A small-molecule ligand and the protein it binds are described below.
Small molecule (SMILES): OC[C@H]1O[C@@H](n2cnc3c(N[C@@H]4CCc5ccccc54)ncnc32)[C@H](O)[C@@H]1O

Sequence of chain 1.A:
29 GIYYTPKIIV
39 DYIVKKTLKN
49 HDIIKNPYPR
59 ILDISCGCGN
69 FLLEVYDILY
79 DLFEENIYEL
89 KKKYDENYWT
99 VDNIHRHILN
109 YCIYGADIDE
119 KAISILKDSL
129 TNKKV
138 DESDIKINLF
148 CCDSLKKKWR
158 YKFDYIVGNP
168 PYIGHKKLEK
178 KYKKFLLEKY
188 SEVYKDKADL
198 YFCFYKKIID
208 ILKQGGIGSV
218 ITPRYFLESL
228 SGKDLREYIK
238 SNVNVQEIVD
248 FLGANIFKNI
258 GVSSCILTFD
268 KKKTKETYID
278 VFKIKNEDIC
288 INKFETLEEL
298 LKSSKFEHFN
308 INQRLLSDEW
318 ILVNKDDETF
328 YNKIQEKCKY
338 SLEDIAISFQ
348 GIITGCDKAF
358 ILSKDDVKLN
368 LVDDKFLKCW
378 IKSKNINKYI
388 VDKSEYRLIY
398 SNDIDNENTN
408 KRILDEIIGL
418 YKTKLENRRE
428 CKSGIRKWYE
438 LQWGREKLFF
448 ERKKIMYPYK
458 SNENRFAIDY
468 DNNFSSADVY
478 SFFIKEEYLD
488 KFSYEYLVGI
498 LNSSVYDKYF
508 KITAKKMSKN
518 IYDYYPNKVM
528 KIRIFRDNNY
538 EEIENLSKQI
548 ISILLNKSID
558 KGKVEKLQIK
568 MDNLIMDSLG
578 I

Binding-site contacts:
Ligand atom N2 contacts residue ILE116 of chain 1.A at 3.3 Å (h-bond).
Ligand atom C6 contacts residue ILE116 of chain 1.A at 3.7 Å (hydrophobic).
Ligand atom N3 contacts residue ASP150 of chain 1.A at 3.7 Å.
Ligand atom C16 contacts residue ILE116 of chain 1.A at 3.6 Å (hydrophobic).
Ligand atom N4 contacts residue ASP150 of chain 1.A at 2.8 Å (salt-bridge).
Ligand atom C4 contacts residue ASP115 of chain 1.A at 3.3 Å.
Ligand atom C5 contacts residue ILE116 of chain 1.A at 3.6 Å (hydrophobic).
Ligand atom N1 contacts residue PRO168 of chain 1.A at 3.7 Å.
Ligand atom O3 contacts residue PRO168 of chain 1.A at 3.7 Å.
Ligand atom C8 contacts residue ILE116 of chain 1.A at 3.6 Å (hydrophobic).
Ligand atom C18 contacts residue TYR179 of chain 1.A at 3.6 Å (hydrophobic).
Ligand atom N2 contacts residue SER63 of chain 1.A at 3.5 Å.
Ligand atom C13 contacts residue TYR179 of chain 1.A at 3.7 Å (hydrophobic).
Ligand atom C11 contacts residue LEU152 of chain 1.A at 3.7 Å (hydrophobic).
Ligand atom C3 contacts residue ASN166 of chain 1.A at 3.7 Å.
Ligand atom O1 contacts residue ILE116 of chain 1.A at 3.5 Å.
Ligand atom O1 contacts residue ASP115 of chain 1.A at 2.6 Å (salt-bridge).
Ligand atom N3 contacts residue SER151 of chain 1.A at 3.1 Å (h-bond).
Ligand atom N contacts residue ILE116 of chain 1.A at 3.6 Å.
Ligand atom C1 contacts residue ASP115 of chain 1.A at 3.5 Å.
Ligand atom O contacts residue GLY65 of chain 1.A at 3.5 Å.
Ligand atom C contacts residue ASP115 of chain 1.A at 3.6 Å.
Ligand atom C8 contacts residue CYS149 of chain 1.A at 3.7 Å (hydrophobic).
Ligand atom N3 contacts residue CYS149 of chain 1.A at 3.6 Å.
Ligand atom C contacts residue GLY29 of chain 1.A at 3.3 Å.
Ligand atom O2 contacts residue GLY29 of chain 1.A at 3.4 Å (h-bond).
Ligand atom O3 contacts residue SER63 of chain 1.A at 3.1 Å.
Ligand atom C5 contacts residue PRO168 of chain 1.A at 3.7 Å (hydrophobic).
Ligand atom C11 contacts residue TYR179 of chain 1.A at 3.3 Å (hydrophobic).
Ligand atom C10 contacts residue ASP150 of chain 1.A at 3.5 Å.
Ligand atom N2 contacts residue ASP115 of chain 1.A at 3.5 Å.
Ligand atom C12 contacts residue TYR179 of chain 1.A at 3.3 Å (hydrophobic).
Ligand atom O2 contacts residue TYR31 of chain 1.A at 3.7 Å.
Ligand atom C1 contacts residue GLY29 of chain 1.A at 3.6 Å.
Ligand atom O contacts residue ASP115 of chain 1.A at 2.9 Å (salt-bridge).
Ligand atom C11 contacts residue ASP150 of chain 1.A at 3.5 Å.
Ligand atom C15 contacts residue ILE116 of chain 1.A at 3.5 Å (hydrophobic).
Ligand atom C8 contacts residue SER151 of chain 1.A at 3.3 Å.
Ligand atom C2 contacts residue ASP115 of chain 1.A at 3.7 Å.
Ligand atom C7 contacts residue ILE116 of chain 1.A at 3.6 Å (hydrophobic).